Binding-site contacts:
Ligand atom C1 contacts residue GLN793 of chain 1.A at 4.2 Å.
Ligand atom C1 contacts residue SER792 of chain 1.A at 3.5 Å.
Ligand atom C5 contacts residue ASN790 of chain 1.A at 3.7 Å.
Ligand atom C7 contacts residue ASN790 of chain 1.A at 3.3 Å.
Ligand atom C5 contacts residue GLN793 of chain 1.A at 3.8 Å.
Ligand atom N2 contacts residue SER792 of chain 1.A at 4.4 Å.
Ligand atom C2 contacts residue ASN790 of chain 1.A at 2.5 Å.
Ligand atom O7 contacts residue ASN790 of chain 1.A at 3.5 Å (h-bond).
Ligand atom O5 contacts residue SER792 of chain 1.A at 4.0 Å.
Ligand atom N2 contacts residue ASN790 of chain 1.A at 2.9 Å (h-bond).
Ligand atom C2 contacts residue SER792 of chain 1.A at 4.3 Å.
Ligand atom C3 contacts residue ASN790 of chain 1.A at 3.8 Å.
Ligand atom O5 contacts residue ASN790 of chain 1.A at 2.4 Å (h-bond).
Ligand atom O5 contacts residue GLN793 of chain 1.A at 3.2 Å (h-bond).
Ligand atom C1 contacts residue ASN790 of chain 1.A at 1.5 Å.
Ligand atom C5 contacts residue SER792 of chain 1.A at 4.0 Å.
Ligand atom C6 contacts residue GLN793 of chain 1.A at 3.4 Å.
Ligand atom C8 contacts residue ASN790 of chain 1.A at 4.0 Å.
Ligand atom C4 contacts residue ASN790 of chain 1.A at 4.3 Å.
Ligand atom C3 contacts residue SER792 of chain 1.A at 4.2 Å.
Ligand atom O6 contacts residue GLN793 of chain 1.A at 3.0 Å (h-bond).

The small molecule below binds the protein below.
Small molecule (SMILES): CC(=O)N[C@H]1[C@H](O[C@H]2[C@H](O)[C@@H](NC(C)=O)CO[C@@H]2CO)O[C@H](CO)[C@@H](O)[C@@H]1O

Sequence of chain 1.A:
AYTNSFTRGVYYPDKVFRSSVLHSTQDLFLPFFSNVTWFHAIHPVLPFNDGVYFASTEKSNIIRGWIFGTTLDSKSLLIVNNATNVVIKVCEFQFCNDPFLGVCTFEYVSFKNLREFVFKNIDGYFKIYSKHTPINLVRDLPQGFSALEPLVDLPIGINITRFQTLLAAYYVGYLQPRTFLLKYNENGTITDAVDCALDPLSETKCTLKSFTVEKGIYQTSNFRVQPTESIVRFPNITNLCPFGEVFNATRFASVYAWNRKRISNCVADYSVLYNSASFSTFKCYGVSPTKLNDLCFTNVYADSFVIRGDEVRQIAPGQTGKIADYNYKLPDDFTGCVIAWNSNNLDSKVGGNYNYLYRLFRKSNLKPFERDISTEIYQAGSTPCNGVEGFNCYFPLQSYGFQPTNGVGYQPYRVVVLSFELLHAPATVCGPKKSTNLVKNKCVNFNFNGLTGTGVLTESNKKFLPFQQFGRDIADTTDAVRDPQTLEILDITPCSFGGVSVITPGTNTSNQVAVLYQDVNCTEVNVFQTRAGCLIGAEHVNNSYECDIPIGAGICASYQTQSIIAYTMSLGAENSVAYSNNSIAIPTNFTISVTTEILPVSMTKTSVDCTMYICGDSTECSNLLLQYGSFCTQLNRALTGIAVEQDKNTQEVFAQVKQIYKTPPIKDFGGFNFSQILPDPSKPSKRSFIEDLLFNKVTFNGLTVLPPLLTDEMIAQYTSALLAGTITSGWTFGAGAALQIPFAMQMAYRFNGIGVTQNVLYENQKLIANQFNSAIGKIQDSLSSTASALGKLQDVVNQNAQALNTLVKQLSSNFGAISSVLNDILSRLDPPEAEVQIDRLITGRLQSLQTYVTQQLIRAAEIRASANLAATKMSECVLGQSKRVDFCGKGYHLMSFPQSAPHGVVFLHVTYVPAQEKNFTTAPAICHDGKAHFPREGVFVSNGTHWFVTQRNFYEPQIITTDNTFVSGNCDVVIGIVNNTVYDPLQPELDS